The small molecule below binds the protein below.
Small molecule (SMILES): OCCN(CCO)c1nc(N2CCCCC2)c2nc(N(CCO)CCO)nc(N3CCCCC3)c2n1

Binding-site contacts:
Ligand atom C14 contacts residue LEU367 of chain 1.A at 4.0 Å (hydrophobic).
Ligand atom C14 contacts residue PHE324 of chain 1.A at 2.4 Å (hydrophobic).
Ligand atom C9 contacts residue PHE368 of chain 1.A at 3.3 Å (hydrophobic).
Ligand atom C6 contacts residue TRP995 of chain 1.A at 3.8 Å (hydrophobic).
Ligand atom C18 contacts residue TRP995 of chain 1.A at 3.8 Å (hydrophobic).
Ligand atom N4 contacts residue LEU367 of chain 1.A at 3.2 Å.
Ligand atom C4 contacts residue TRP995 of chain 1.A at 3.5 Å (hydrophobic).
Ligand atom N4 contacts residue TRP995 of chain 1.A at 3.8 Å.
Ligand atom N3 contacts residue TRP995 of chain 1.A at 3.7 Å.
Ligand atom N7 contacts residue TRP995 of chain 1.A at 3.9 Å.
Ligand atom C23 contacts residue SER371 of chain 1.A at 4.0 Å.
Ligand atom C16 contacts residue LEU363 of chain 1.A at 3.4 Å (hydrophobic).
Ligand atom N6 contacts residue LEU367 of chain 1.A at 3.7 Å.
Ligand atom C4 contacts residue LEU367 of chain 1.A at 3.7 Å (hydrophobic).
Ligand atom C2 contacts residue TRP995 of chain 1.A at 3.8 Å (hydrophobic).
Ligand atom C6 contacts residue LEU367 of chain 1.A at 3.3 Å (hydrophobic).
Ligand atom C15 contacts residue LEU363 of chain 1.A at 4.0 Å (hydrophobic).
Ligand atom O4 contacts residue PHE324 of chain 1.A at 2.0 Å.
Ligand atom C19 contacts residue TRP995 of chain 1.A at 3.3 Å (hydrophobic).
Ligand atom C18 contacts residue THR846 of chain 1.A at 4.0 Å.
Ligand atom N8 contacts residue TRP995 of chain 1.A at 3.9 Å.
Ligand atom C10 contacts residue PHE368 of chain 1.A at 3.4 Å (hydrophobic).
Ligand atom C1 contacts residue TRP995 of chain 1.A at 3.7 Å (hydrophobic).
Ligand atom C24 contacts residue LEU367 of chain 1.A at 3.8 Å (hydrophobic).
Ligand atom N2 contacts residue TRP995 of chain 1.A at 3.6 Å.
Ligand atom C5 contacts residue LEU367 of chain 1.A at 3.6 Å (hydrophobic).
Ligand atom C3 contacts residue TRP995 of chain 1.A at 3.8 Å (hydrophobic).
Ligand atom C24 contacts residue PHE211 of chain 1.A at 3.9 Å (hydrophobic).
Ligand atom C13 contacts residue TRP995 of chain 1.A at 4.0 Å (hydrophobic).
Ligand atom C22 contacts residue PHE211 of chain 1.A at 3.6 Å (hydrophobic).
Ligand atom C20 contacts residue TRP995 of chain 1.A at 3.6 Å (hydrophobic).
Ligand atom C1 contacts residue LEU367 of chain 1.A at 3.6 Å (hydrophobic).
Ligand atom N3 contacts residue LEU367 of chain 1.A at 3.8 Å.
Ligand atom C23 contacts residue PHE211 of chain 1.A at 3.0 Å (hydrophobic).
Ligand atom C5 contacts residue TRP995 of chain 1.A at 3.5 Å (hydrophobic).
Ligand atom N1 contacts residue TRP995 of chain 1.A at 3.9 Å.
Ligand atom C13 contacts residue PHE324 of chain 1.A at 3.7 Å (hydrophobic).
Ligand atom O1 contacts residue GLN994 of chain 1.A at 3.9 Å.
Ligand atom C22 contacts residue ARG375 of chain 1.A at 3.5 Å.
Ligand atom C8 contacts residue GLN994 of chain 1.A at 4.0 Å.

Sequence of chain 1.A:
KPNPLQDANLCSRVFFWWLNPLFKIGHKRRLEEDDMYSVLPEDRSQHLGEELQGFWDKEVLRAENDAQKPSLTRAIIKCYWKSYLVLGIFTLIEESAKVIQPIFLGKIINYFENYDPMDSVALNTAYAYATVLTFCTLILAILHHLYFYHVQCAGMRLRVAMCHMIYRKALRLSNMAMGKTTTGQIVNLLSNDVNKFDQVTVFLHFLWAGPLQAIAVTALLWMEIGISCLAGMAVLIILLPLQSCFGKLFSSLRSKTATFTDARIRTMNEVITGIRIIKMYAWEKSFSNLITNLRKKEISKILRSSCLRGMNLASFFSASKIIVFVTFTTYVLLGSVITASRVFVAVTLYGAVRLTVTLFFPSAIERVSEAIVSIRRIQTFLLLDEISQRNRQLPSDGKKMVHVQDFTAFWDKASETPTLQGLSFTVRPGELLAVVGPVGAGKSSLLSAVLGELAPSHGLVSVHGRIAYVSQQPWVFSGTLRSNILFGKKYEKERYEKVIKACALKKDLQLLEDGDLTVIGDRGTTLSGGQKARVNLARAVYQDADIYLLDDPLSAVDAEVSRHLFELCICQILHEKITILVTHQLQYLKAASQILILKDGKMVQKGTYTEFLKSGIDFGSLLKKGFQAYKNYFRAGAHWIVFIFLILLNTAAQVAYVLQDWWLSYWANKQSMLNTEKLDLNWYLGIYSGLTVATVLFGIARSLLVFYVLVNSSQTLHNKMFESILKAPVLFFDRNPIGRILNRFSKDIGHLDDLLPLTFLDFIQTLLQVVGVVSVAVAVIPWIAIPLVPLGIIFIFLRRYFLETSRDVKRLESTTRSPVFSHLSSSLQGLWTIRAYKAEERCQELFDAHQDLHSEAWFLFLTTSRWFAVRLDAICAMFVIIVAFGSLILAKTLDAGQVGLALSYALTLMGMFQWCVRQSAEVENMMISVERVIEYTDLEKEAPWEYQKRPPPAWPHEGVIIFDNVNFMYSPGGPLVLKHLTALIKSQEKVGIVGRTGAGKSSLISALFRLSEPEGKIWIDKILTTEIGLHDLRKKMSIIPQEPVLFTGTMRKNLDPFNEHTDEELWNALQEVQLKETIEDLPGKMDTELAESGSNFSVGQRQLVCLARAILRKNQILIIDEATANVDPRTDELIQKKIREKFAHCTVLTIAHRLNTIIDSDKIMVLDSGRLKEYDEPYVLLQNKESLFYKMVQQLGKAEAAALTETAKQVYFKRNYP